The protein below binds the small molecule below.
Small molecule (SMILES): CC(=O)N[C@H]1[C@H](O[C@H]2[C@H](O)[C@@H](NC(C)=O)CO[C@@H]2CO)O[C@H](CO)[C@@H](O[C@@H]2O[C@H](CO)[C@@H](O)[C@H](O)[C@@H]2O)[C@@H]1O

Sequence of chain 1.D:
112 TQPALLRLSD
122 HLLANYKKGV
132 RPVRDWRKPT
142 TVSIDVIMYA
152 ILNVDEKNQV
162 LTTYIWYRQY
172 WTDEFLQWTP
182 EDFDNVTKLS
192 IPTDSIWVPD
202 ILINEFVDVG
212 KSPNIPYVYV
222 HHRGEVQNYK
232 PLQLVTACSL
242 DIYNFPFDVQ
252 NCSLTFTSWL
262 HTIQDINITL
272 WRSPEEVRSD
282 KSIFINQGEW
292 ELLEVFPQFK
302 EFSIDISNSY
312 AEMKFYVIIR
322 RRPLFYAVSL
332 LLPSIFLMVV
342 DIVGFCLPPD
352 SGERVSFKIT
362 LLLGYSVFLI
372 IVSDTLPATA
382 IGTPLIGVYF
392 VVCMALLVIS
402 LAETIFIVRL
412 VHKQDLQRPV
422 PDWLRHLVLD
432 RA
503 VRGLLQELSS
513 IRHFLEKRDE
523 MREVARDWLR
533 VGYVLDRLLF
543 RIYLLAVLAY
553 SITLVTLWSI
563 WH

Binding-site contacts:
Ligand atom C5 contacts residue ILE269 of chain 1.D at 4.4 Å (hydrophobic).
Ligand atom C5 contacts residue PHE300 of chain 1.D at 3.8 Å (hydrophobic).
Ligand atom C1 contacts residue PHE300 of chain 1.D at 3.9 Å (hydrophobic).
Ligand atom C7 contacts residue ASN268 of chain 1.D at 3.2 Å.
Ligand atom C4 contacts residue ASN268 of chain 1.D at 4.2 Å.
Ligand atom C6 contacts residue PHE300 of chain 1.D at 4.5 Å (hydrophobic).
Ligand atom C5 contacts residue ASN268 of chain 1.D at 3.7 Å.
Ligand atom C3 contacts residue ASN268 of chain 1.D at 3.8 Å.
Ligand atom C6 contacts residue THR270 of chain 1.D at 3.5 Å.
Ligand atom O5 contacts residue ASN268 of chain 1.D at 2.4 Å (h-bond).
Ligand atom O7 contacts residue PHE300 of chain 1.D at 4.2 Å.
Ligand atom O6 contacts residue THR270 of chain 1.D at 3.2 Å.
Ligand atom O5 contacts residue PHE300 of chain 1.D at 4.1 Å.
Ligand atom C8 contacts residue ASN268 of chain 1.D at 4.4 Å.
Ligand atom N2 contacts residue ASN268 of chain 1.D at 2.9 Å (h-bond).
Ligand atom O7 contacts residue ASN268 of chain 1.D at 3.1 Å (h-bond).
Ligand atom C1 contacts residue ASN268 of chain 1.D at 1.4 Å.
Ligand atom C7 contacts residue PHE300 of chain 1.D at 4.5 Å (hydrophobic).
Ligand atom C3 contacts residue PHE300 of chain 1.D at 4.5 Å (hydrophobic).
Ligand atom C4 contacts residue PHE300 of chain 1.D at 4.5 Å (hydrophobic).
Ligand atom C6 contacts residue ILE269 of chain 1.D at 4.1 Å (hydrophobic).
Ligand atom C8 contacts residue PHE300 of chain 1.D at 4.0 Å (hydrophobic).
Ligand atom C5 contacts residue THR270 of chain 1.D at 4.3 Å.
Ligand atom C8 contacts residue ILE264 of chain 1.D at 4.0 Å (hydrophobic).
Ligand atom O5 contacts residue THR270 of chain 1.D at 3.8 Å.
Ligand atom C2 contacts residue ASN268 of chain 1.D at 2.5 Å.
Ligand atom O5 contacts residue ILE269 of chain 1.D at 4.0 Å.